Sequence of chain 3.A:
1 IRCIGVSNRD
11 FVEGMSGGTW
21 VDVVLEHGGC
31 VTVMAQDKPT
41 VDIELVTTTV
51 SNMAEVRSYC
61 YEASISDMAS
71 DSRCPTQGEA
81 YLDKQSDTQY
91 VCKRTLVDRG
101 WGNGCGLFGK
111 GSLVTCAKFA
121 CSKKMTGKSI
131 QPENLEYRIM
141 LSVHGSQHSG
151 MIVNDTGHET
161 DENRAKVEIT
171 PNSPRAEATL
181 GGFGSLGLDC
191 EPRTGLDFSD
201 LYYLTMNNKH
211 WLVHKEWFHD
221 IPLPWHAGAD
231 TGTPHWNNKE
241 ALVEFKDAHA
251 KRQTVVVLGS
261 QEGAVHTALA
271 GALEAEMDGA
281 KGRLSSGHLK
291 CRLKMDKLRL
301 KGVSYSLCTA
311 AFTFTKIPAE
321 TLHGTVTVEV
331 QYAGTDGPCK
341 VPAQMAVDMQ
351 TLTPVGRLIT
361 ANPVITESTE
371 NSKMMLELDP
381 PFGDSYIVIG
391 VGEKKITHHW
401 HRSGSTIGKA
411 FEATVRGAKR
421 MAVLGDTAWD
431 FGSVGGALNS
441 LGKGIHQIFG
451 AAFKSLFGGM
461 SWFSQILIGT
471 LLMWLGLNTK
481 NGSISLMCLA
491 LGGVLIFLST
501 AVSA

Binding-site contacts:
Ligand atom C1 contacts residue THR156 of chain 3.A at 3.2 Å.
Ligand atom C3 contacts residue ASN154 of chain 3.A at 3.8 Å.
Ligand atom O5 contacts residue MET151 of chain 3.A at 3.9 Å.
Ligand atom O6 contacts residue MET151 of chain 3.A at 4.0 Å.
Ligand atom C3 contacts residue THR156 of chain 3.A at 4.5 Å.
Ligand atom C8 contacts residue ASN154 of chain 3.A at 2.8 Å.
Ligand atom N2 contacts residue THR156 of chain 3.A at 4.3 Å.
Ligand atom C5 contacts residue ASN154 of chain 3.A at 3.7 Å.
Ligand atom C7 contacts residue ASN154 of chain 3.A at 3.3 Å.
Ligand atom C4 contacts residue ASN154 of chain 3.A at 4.3 Å.
Ligand atom C6 contacts residue MET151 of chain 3.A at 4.0 Å (hydrophobic).
Ligand atom O7 contacts residue ASN154 of chain 3.A at 4.3 Å.
Ligand atom C2 contacts residue THR156 of chain 3.A at 4.2 Å.
Ligand atom C2 contacts residue ASN154 of chain 3.A at 2.5 Å.
Ligand atom O5 contacts residue ASN154 of chain 3.A at 2.3 Å (h-bond).
Ligand atom N2 contacts residue ASN154 of chain 3.A at 2.9 Å (h-bond).
Ligand atom O5 contacts residue THR156 of chain 3.A at 3.9 Å.
Ligand atom C1 contacts residue ASN154 of chain 3.A at 1.4 Å.
Ligand atom C5 contacts residue THR156 of chain 3.A at 4.1 Å.

The protein below binds the small molecule below.
Small molecule (SMILES): CC(=O)N[C@@H]1[C@@H](O)[C@H](O)[C@@H](CO)O[C@H]1O